This small molecule binds to this protein.
Small molecule (SMILES): O=C(O)c1cc2cc([N+](=O)[O-])ccc2[nH]1

Binding-site contacts:
Ligand atom O11 contacts residue GLN105 of chain 1.A at 2.9 Å (h-bond).
Ligand atom C13 contacts residue PHE133 of chain 1.A at 4.1 Å (hydrophobic).
Ligand atom C02 contacts residue PHE133 of chain 1.A at 4.2 Å (hydrophobic).
Ligand atom N10 contacts residue ASP58 of chain 1.A at 3.7 Å.
Ligand atom C05 contacts residue LEU30 of chain 1.A at 3.8 Å (hydrophobic).
Ligand atom C04 contacts residue PHE130 of chain 1.A at 4.2 Å (hydrophobic).
Ligand atom O12 contacts residue GLN105 of chain 1.A at 3.5 Å.
Ligand atom C06 contacts residue GLN105 of chain 1.A at 3.5 Å.
Ligand atom C03 contacts residue PHE130 of chain 1.A at 3.7 Å (hydrophobic).
Ligand atom N10 contacts residue GLN105 of chain 1.A at 3.5 Å.
Ligand atom O15 contacts residue PHE133 of chain 1.A at 3.5 Å.
Ligand atom C06 contacts residue ARG104 of chain 1.A at 3.4 Å.
Ligand atom C07 contacts residue GLN105 of chain 1.A at 3.8 Å.
Ligand atom C04 contacts residue GLN105 of chain 1.A at 3.9 Å.
Ligand atom O11 contacts residue ASP58 of chain 1.A at 3.4 Å (salt-bridge).
Ligand atom C05 contacts residue ASP58 of chain 1.A at 4.1 Å.
Ligand atom C07 contacts residue THR29 of chain 1.A at 3.6 Å.
Ligand atom N10 contacts residue SER103 of chain 1.A at 4.1 Å.
Ligand atom O14 contacts residue LEU286 of chain 1.A at 3.7 Å.
Ligand atom C13 contacts residue SER132 of chain 1.A at 3.1 Å.
Ligand atom C06 contacts residue LEU30 of chain 1.A at 3.7 Å (hydrophobic).
Ligand atom O15 contacts residue SER132 of chain 1.A at 2.9 Å (h-bond).
Ligand atom C04 contacts residue LEU30 of chain 1.A at 4.0 Å (hydrophobic).
Ligand atom O11 contacts residue SER103 of chain 1.A at 2.7 Å (h-bond).
Ligand atom O11 contacts residue ILE59 of chain 1.A at 3.7 Å.
Ligand atom C13 contacts residue LEU286 of chain 1.A at 3.9 Å (hydrophobic).
Ligand atom O11 contacts residue ARG104 of chain 1.A at 3.4 Å (salt-bridge).
Ligand atom O15 contacts residue PHE130 of chain 1.A at 3.5 Å.
Ligand atom C03 contacts residue PHE133 of chain 1.A at 4.0 Å (hydrophobic).
Ligand atom O12 contacts residue ARG104 of chain 1.A at 3.0 Å (salt-bridge).
Ligand atom N10 contacts residue ARG104 of chain 1.A at 4.0 Å.
Ligand atom O12 contacts residue ASP58 of chain 1.A at 3.4 Å.
Ligand atom C09 contacts residue LEU30 of chain 1.A at 4.1 Å (hydrophobic).
Ligand atom O14 contacts residue SER132 of chain 1.A at 2.7 Å (h-bond).
Ligand atom C05 contacts residue GLN105 of chain 1.A at 3.6 Å.
Ligand atom C08 contacts residue LEU30 of chain 1.A at 3.9 Å (hydrophobic).
Ligand atom C07 contacts residue LEU30 of chain 1.A at 3.7 Å (hydrophobic).
Ligand atom C05 contacts residue ARG104 of chain 1.A at 4.2 Å.
Ligand atom C06 contacts residue ASP58 of chain 1.A at 4.0 Å.
Ligand atom O15 contacts residue ASP131 of chain 1.A at 3.6 Å (salt-bridge).

Sequence of chain 1.A:
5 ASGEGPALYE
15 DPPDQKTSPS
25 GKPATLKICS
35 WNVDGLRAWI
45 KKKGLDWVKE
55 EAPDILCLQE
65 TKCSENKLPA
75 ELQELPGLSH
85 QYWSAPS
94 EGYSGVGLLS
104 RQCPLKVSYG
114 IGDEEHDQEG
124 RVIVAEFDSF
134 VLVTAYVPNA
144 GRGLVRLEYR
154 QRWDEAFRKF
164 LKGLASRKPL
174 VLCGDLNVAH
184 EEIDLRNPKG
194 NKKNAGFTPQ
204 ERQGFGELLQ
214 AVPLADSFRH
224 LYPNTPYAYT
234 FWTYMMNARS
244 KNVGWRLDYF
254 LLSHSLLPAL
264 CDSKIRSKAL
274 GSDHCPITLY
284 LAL